Sequence of chain 2.A:
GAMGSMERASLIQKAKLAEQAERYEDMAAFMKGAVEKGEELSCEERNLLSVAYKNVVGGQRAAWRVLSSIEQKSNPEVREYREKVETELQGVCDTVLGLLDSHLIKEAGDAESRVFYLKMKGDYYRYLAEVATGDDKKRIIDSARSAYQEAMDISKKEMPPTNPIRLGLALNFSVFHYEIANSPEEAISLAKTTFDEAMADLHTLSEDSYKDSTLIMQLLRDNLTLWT

A protein and the small-molecule ligand that binds it are described below.
Small molecule (SMILES): [H]/N=C(\N)c1cc2c(Cl)ccc(OC(C)C)c2s1

Binding-site contacts:
Ligand atom C12 contacts residue ASN47 of chain 2.A at 4.1 Å.
Ligand atom C05 contacts residue GLU44 of chain 2.A at 4.3 Å.
Ligand atom C06 contacts residue CYS43 of chain 2.A at 4.3 Å (hydrophobic).
Ligand atom C05 contacts residue ASN47 of chain 2.A at 4.2 Å.
Ligand atom C13 contacts residue ASN47 of chain 2.A at 3.8 Å.
Ligand atom C01 contacts residue CYS43 of chain 2.A at 3.3 Å (hydrophobic).
Ligand atom C03 contacts residue GLU44 of chain 2.A at 4.2 Å.
Ligand atom C01 contacts residue GLU44 of chain 2.A at 3.6 Å.
Ligand atom C14 contacts residue GLU19 of chain 2.A at 3.5 Å.
Ligand atom CL contacts residue ASN47 of chain 2.A at 3.3 Å.
Ligand atom S11 contacts residue GLU44 of chain 2.A at 4.1 Å.
Ligand atom C10 contacts residue ASN47 of chain 2.A at 3.8 Å.
Ligand atom C09 contacts residue ASN47 of chain 2.A at 3.6 Å.
Ligand atom C08 contacts residue ASN47 of chain 2.A at 3.3 Å.
Ligand atom N16 contacts residue GLU19 of chain 2.A at 2.9 Å (salt-bridge).
Ligand atom C14 contacts residue LEU48 of chain 2.A at 4.4 Å (hydrophobic).
Ligand atom O04 contacts residue GLU44 of chain 2.A at 3.6 Å.
Ligand atom C07 contacts residue ASN47 of chain 2.A at 3.8 Å.
Ligand atom N15 contacts residue GLU19 of chain 2.A at 2.7 Å (salt-bridge).
Ligand atom S11 contacts residue ASN47 of chain 2.A at 4.2 Å.
Ligand atom N15 contacts residue VAL51 of chain 2.A at 3.8 Å.
Ligand atom N16 contacts residue LEU48 of chain 2.A at 3.5 Å.
Ligand atom C02 contacts residue GLU44 of chain 2.A at 4.3 Å.
Ligand atom C06 contacts residue ASN47 of chain 2.A at 3.9 Å.